Binding-site contacts:
Ligand atom O2A contacts residue THR16 of chain 2.A at 3.1 Å (h-bond).
Ligand atom O1G contacts residue THR11 of chain 2.A at 2.6 Å (h-bond).
Ligand atom O1G contacts residue LYS15 of chain 2.A at 3.2 Å (salt-bridge).
Ligand atom N1 contacts residue LEU206 of chain 2.A at 2.9 Å (h-bond).
Ligand atom O2A contacts residue LYS15 of chain 2.A at 3.6 Å.
Ligand atom PB contacts residue LYS15 of chain 2.A at 3.5 Å.
Ligand atom O2B contacts residue GLY14 of chain 2.A at 3.4 Å (h-bond).
Ligand atom O3G contacts residue DSD1 of chain 2.B at 2.6 Å (h-bond).
Ligand atom O3A contacts residue GLY14 of chain 2.A at 3.3 Å (h-bond).
Ligand atom O1B contacts residue LYS15 of chain 2.A at 3.3 Å.
Ligand atom PG contacts residue DSD1 of chain 2.B at 3.4 Å.
Ligand atom N6 contacts residue PRO204 of chain 2.A at 3.2 Å (h-bond).
Ligand atom N1 contacts residue ASP176 of chain 2.A at 3.7 Å.
Ligand atom C8 contacts residue GLY14 of chain 2.A at 3.5 Å.
Ligand atom O1G contacts residue GLU12 of chain 2.A at 3.2 Å (salt-bridge).
Ligand atom C6 contacts residue ASP176 of chain 2.A at 3.7 Å.
Ligand atom C8 contacts residue ASN175 of chain 2.A at 3.6 Å.
Ligand atom N7 contacts residue ASN175 of chain 2.A at 2.9 Å (h-bond).
Ligand atom O3A contacts residue LYS15 of chain 2.A at 3.6 Å (salt-bridge).
Ligand atom C5' contacts residue GLU12 of chain 2.A at 3.6 Å.
Ligand atom N7 contacts residue VAL17 of chain 2.A at 3.7 Å.
Ligand atom O5' contacts residue GLY14 of chain 2.A at 3.4 Å.
Ligand atom N6 contacts residue ASN175 of chain 2.A at 3.0 Å (h-bond).
Ligand atom O2G contacts residue LYS37 of chain 2.A at 3.7 Å.
Ligand atom C8 contacts residue VAL17 of chain 2.A at 3.7 Å (hydrophobic).
Ligand atom C2 contacts residue LEU206 of chain 2.A at 3.1 Å (hydrophobic).
Ligand atom PG contacts residue THR11 of chain 2.A at 3.7 Å.
Ligand atom O2G contacts residue DSD1 of chain 2.B at 2.9 Å (h-bond).
Ligand atom O2G contacts residue LYS15 of chain 2.A at 3.3 Å.
Ligand atom O2A contacts residue VAL17 of chain 2.A at 3.2 Å (h-bond).
Ligand atom O2B contacts residue VAL13 of chain 2.A at 3.3 Å (h-bond).
Ligand atom O1A contacts residue ASP54 of chain 2.A at 3.7 Å.
Ligand atom C3B contacts residue GLU12 of chain 2.A at 3.2 Å.
Ligand atom O2B contacts residue LYS15 of chain 2.A at 3.0 Å (salt-bridge).
Ligand atom PA contacts residue GLY14 of chain 2.A at 3.5 Å.
Ligand atom O1B contacts residue THR16 of chain 2.A at 3.0 Å (h-bond).
Ligand atom O3G contacts residue GLU12 of chain 2.A at 3.4 Å (salt-bridge).
Ligand atom N6 contacts residue ASP176 of chain 2.A at 3.6 Å (salt-bridge).
Ligand atom O2A contacts residue GLY14 of chain 2.A at 3.2 Å.
Ligand atom O2B contacts residue GLU12 of chain 2.A at 3.4 Å (salt-bridge).

The protein below binds the small molecule below.
Small molecule (SMILES): Nc1ncnc2c1ncn2[C@@H]1O[C@H](CO[P](=O)(O)O[P](=O)(O)CP(=O)(O)O)[C@@H](O)[C@H]1O

Sequence of chain 2.A:
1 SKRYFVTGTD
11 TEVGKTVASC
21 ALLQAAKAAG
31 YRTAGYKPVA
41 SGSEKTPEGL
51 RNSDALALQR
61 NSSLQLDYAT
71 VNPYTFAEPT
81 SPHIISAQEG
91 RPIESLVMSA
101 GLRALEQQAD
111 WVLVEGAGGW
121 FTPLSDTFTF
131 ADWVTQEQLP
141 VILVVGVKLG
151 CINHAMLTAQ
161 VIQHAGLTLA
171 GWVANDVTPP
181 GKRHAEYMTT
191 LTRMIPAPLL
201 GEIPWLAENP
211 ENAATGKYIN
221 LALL